Binding-site contacts:
Ligand atom C3 contacts residue ASN315 of chain 60.K at 3.8 Å.
Ligand atom O7 contacts residue ASN315 of chain 60.K at 4.2 Å.
Ligand atom C5 contacts residue ASN315 of chain 60.K at 3.7 Å.
Ligand atom C4 contacts residue ASN315 of chain 60.K at 4.3 Å.
Ligand atom N2 contacts residue ASN315 of chain 60.K at 2.8 Å (h-bond).
Ligand atom C1 contacts residue VAL314 of chain 60.K at 4.4 Å (hydrophobic).
Ligand atom C7 contacts residue ASN315 of chain 60.K at 3.3 Å.
Ligand atom C6 contacts residue ASN315 of chain 60.K at 4.5 Å.
Ligand atom O5 contacts residue VAL314 of chain 60.K at 3.8 Å.
Ligand atom O5 contacts residue ASN315 of chain 60.K at 2.4 Å (h-bond).
Ligand atom C8 contacts residue ASN315 of chain 60.K at 3.5 Å.
Ligand atom C2 contacts residue ASN315 of chain 60.K at 2.5 Å.
Ligand atom C8 contacts residue ILE281 of chain 60.K at 4.5 Å (hydrophobic).
Ligand atom C1 contacts residue ASN315 of chain 60.K at 1.4 Å.
Ligand atom O5 contacts residue THR313 of chain 60.K at 4.3 Å.
Ligand atom C6 contacts residue THR313 of chain 60.K at 4.5 Å.

Sequence of chain 60.K:
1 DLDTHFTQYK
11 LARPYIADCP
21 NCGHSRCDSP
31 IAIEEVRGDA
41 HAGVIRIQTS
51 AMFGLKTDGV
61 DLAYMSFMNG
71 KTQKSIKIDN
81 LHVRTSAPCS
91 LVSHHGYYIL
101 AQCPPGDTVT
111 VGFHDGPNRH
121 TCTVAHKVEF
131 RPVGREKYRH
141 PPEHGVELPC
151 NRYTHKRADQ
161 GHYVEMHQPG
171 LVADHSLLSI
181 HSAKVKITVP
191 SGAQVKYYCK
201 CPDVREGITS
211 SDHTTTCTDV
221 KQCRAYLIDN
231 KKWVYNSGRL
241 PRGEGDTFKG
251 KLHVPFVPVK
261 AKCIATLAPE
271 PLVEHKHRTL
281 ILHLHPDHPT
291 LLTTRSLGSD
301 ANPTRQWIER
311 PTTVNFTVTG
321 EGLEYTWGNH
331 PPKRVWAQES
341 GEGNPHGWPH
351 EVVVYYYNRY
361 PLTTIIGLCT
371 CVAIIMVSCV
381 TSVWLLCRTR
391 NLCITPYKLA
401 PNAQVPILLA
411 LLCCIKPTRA

A small-molecule ligand and the protein it binds are described below.
Small molecule (SMILES): CC(=O)N[C@@H]1[C@@H](O)[C@H](O)[C@@H](CO)O[C@H]1O